This small molecule binds to this protein.
Small molecule (SMILES): NCCCCCCCCCCCC(=O)O

Sequence of chain 3.A:
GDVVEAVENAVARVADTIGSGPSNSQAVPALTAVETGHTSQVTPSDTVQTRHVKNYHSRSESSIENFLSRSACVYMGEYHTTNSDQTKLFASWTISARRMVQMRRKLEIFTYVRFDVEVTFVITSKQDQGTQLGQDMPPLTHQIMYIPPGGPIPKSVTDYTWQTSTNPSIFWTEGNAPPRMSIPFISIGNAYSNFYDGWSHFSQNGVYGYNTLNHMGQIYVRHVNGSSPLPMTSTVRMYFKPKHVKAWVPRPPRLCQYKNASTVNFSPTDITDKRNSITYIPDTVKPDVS

Binding-site contacts:
Ligand atom O contacts residue LEU107 of chain 3.A at 4.4 Å.
Ligand atom C2 contacts residue ILE183 of chain 3.A at 4.2 Å (hydrophobic).
Ligand atom OXT contacts residue TYR210 of chain 3.A at 3.0 Å (h-bond).
Ligand atom C8 contacts residue MET216 of chain 3.A at 3.9 Å (hydrophobic).
Ligand atom O contacts residue TYR192 of chain 3.A at 3.9 Å.
Ligand atom C contacts residue ASN194 of chain 3.A at 4.0 Å.
Ligand atom C2 contacts residue ILE95 of chain 3.A at 3.8 Å (hydrophobic).
Ligand atom OXT contacts residue MET216 of chain 3.A at 4.2 Å.
Ligand atom C8 contacts residue TYR192 of chain 3.A at 3.6 Å (hydrophobic).
Ligand atom C6 contacts residue TYR192 of chain 3.A at 4.4 Å (hydrophobic).
Ligand atom C5 contacts residue ILE95 of chain 3.A at 3.8 Å (hydrophobic).
Ligand atom O contacts residue VAL113 of chain 3.A at 4.0 Å.
Ligand atom C4 contacts residue ILE95 of chain 3.A at 4.0 Å (hydrophobic).
Ligand atom C3 contacts residue ILE95 of chain 3.A at 4.2 Å (hydrophobic).
Ligand atom C6 contacts residue ILE95 of chain 3.A at 4.1 Å (hydrophobic).
Ligand atom C10 contacts residue TYR192 of chain 3.A at 4.3 Å (hydrophobic).
Ligand atom C contacts residue TYR192 of chain 3.A at 4.2 Å (hydrophobic).
Ligand atom C7 contacts residue PHE240 of chain 3.A at 3.9 Å (hydrophobic).
Ligand atom N contacts residue TYR146 of chain 3.A at 4.1 Å.
Ligand atom C1 contacts residue ILE183 of chain 3.A at 4.2 Å (hydrophobic).
Ligand atom C7 contacts residue VAL117 of chain 3.A at 4.3 Å (hydrophobic).
Ligand atom C1 contacts residue VAL119 of chain 3.A at 4.2 Å (hydrophobic).
Ligand atom O contacts residue ASN194 of chain 3.A at 3.0 Å (h-bond).
Ligand atom N contacts residue ILE219 of chain 3.A at 4.0 Å.
Ligand atom C3 contacts residue ILE183 of chain 3.A at 3.7 Å (hydrophobic).
Ligand atom C10 contacts residue MET216 of chain 3.A at 3.6 Å (hydrophobic).
Ligand atom C9 contacts residue PHE240 of chain 3.A at 4.1 Å (hydrophobic).
Ligand atom C5 contacts residue PHE240 of chain 3.A at 4.1 Å (hydrophobic).
Ligand atom C4 contacts residue ILE183 of chain 3.A at 4.2 Å (hydrophobic).
Ligand atom C2 contacts residue TYR146 of chain 3.A at 3.9 Å (hydrophobic).
Ligand atom CA2 contacts residue PHE115 of chain 3.A at 4.3 Å (hydrophobic).
Ligand atom OXT contacts residue ASN194 of chain 3.A at 4.3 Å.
Ligand atom C9 contacts residue PHE115 of chain 3.A at 4.1 Å (hydrophobic).
Ligand atom C1 contacts residue ILE219 of chain 3.A at 4.1 Å (hydrophobic).
Ligand atom N contacts residue MET181 of chain 3.A at 3.9 Å.
Ligand atom C5 contacts residue ILE183 of chain 3.A at 4.4 Å (hydrophobic).
Ligand atom C9 contacts residue TYR192 of chain 3.A at 4.1 Å (hydrophobic).
Ligand atom C7 contacts residue ILE95 of chain 3.A at 4.3 Å (hydrophobic).
Ligand atom C contacts residue TYR210 of chain 3.A at 4.1 Å (hydrophobic).
Ligand atom C7 contacts residue TYR192 of chain 3.A at 4.4 Å (hydrophobic).